Binding-site contacts:
Ligand atom C1 contacts residue GOL1 of chain 1.G at 3.7 Å.
Ligand atom N11 contacts residue PHE29 of chain 1.A at 3.4 Å.
Ligand atom C9 contacts residue SER107 of chain 1.A at 3.6 Å.
Ligand atom N11 contacts residue ASN46 of chain 1.A at 3.0 Å (h-bond).
Ligand atom C7 contacts residue ASN46 of chain 1.A at 3.9 Å.
Ligand atom C5 contacts residue GLU84 of chain 1.A at 3.4 Å.
Ligand atom C9 contacts residue CYS86 of chain 1.A at 3.4 Å (hydrophobic).
Ligand atom N11 contacts residue GLU27 of chain 1.A at 3.9 Å.
Ligand atom C8 contacts residue HIS56 of chain 1.A at 3.4 Å.
Ligand atom C7 contacts residue GOL1 of chain 1.G at 3.6 Å.
Ligand atom C9 contacts residue GLU84 of chain 1.A at 3.3 Å.
Ligand atom N13 contacts residue GLU58 of chain 1.A at 3.7 Å.
Ligand atom C14 contacts residue CYS86 of chain 1.A at 3.7 Å (hydrophobic).
Ligand atom C2 contacts residue CYS86 of chain 1.A at 3.7 Å (hydrophobic).
Ligand atom N3 contacts residue TRP95 of chain 1.B at 3.6 Å.
Ligand atom C6 contacts residue GOL1 of chain 1.G at 3.3 Å.
Ligand atom C5 contacts residue CYS86 of chain 1.A at 3.5 Å (hydrophobic).
Ligand atom C8 contacts residue ASN46 of chain 1.A at 3.8 Å.
Ligand atom N13 contacts residue PHE29 of chain 1.A at 3.4 Å.
Ligand atom N4 contacts residue HIS56 of chain 1.A at 3.6 Å.
Ligand atom C9 contacts residue HIS85 of chain 1.A at 3.8 Å.
Ligand atom C6 contacts residue TRP95 of chain 1.B at 3.6 Å (hydrophobic).
Ligand atom C7 contacts residue GLU27 of chain 1.A at 3.8 Å.
Ligand atom N13 contacts residue HIS56 of chain 1.A at 3.4 Å.
Ligand atom N4 contacts residue PHE29 of chain 1.A at 3.5 Å.
Ligand atom N12 contacts residue GLU27 of chain 1.A at 2.9 Å (salt-bridge).
Ligand atom N11 contacts residue HIS56 of chain 1.A at 3.2 Å (h-bond).
Ligand atom C8 contacts residue PHE29 of chain 1.A at 3.4 Å (hydrophobic).
Ligand atom C1 contacts residue PHE29 of chain 1.A at 3.6 Å (hydrophobic).
Ligand atom N12 contacts residue GOL1 of chain 1.G at 2.8 Å (h-bond).
Ligand atom C7 contacts residue HIS56 of chain 1.A at 3.7 Å.
Ligand atom C10 contacts residue CYS86 of chain 1.A at 3.9 Å (hydrophobic).
Ligand atom N12 contacts residue ASN46 of chain 1.A at 3.9 Å.
Ligand atom N12 contacts residue PHE29 of chain 1.A at 3.7 Å.
Ligand atom N3 contacts residue GOL1 of chain 1.G at 2.8 Å (h-bond).
Ligand atom N13 contacts residue ASN46 of chain 1.A at 3.0 Å (h-bond).
Ligand atom C2 contacts residue GOL1 of chain 1.G at 3.8 Å.
Ligand atom C7 contacts residue PHE29 of chain 1.A at 3.4 Å (hydrophobic).
Ligand atom C14 contacts residue SER107 of chain 1.A at 3.8 Å.
Ligand atom N3 contacts residue PHE29 of chain 1.A at 3.5 Å.

Sequence of chain 1.B:
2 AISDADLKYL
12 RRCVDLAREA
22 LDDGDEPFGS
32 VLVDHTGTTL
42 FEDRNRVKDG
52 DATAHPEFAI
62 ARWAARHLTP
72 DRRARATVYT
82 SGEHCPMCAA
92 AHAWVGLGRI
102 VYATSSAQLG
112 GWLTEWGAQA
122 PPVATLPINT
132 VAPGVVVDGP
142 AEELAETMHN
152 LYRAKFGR

A small-molecule ligand and the protein it binds are described below.
Small molecule (SMILES): Nc1nc(N)nc(-c2ccccc2)n1

Sequence of chain 1.A:
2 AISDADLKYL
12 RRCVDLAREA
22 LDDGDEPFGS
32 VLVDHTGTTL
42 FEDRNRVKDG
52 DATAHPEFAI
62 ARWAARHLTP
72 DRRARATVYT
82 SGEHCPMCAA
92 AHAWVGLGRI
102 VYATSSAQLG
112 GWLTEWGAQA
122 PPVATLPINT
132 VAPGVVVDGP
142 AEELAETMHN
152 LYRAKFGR